A small-molecule ligand and the protein it binds are described below.
Small molecule (SMILES): O=c1[nH]cnc2c1ncn2[C@@H]1O[C@H](COP(=O)(O)O)[C@@H](O)[C@H]1O

Binding-site contacts:
Ligand atom C8 contacts residue MET75 of chain 1.E at 3.6 Å (hydrophobic).
Ligand atom C4' contacts residue ASP238 of chain 1.E at 3.7 Å.
Ligand atom O6 contacts residue GLY314 of chain 1.E at 3.5 Å.
Ligand atom O2P contacts residue SER203 of chain 1.E at 2.9 Å (h-bond).
Ligand atom O3P contacts residue GLY202 of chain 1.E at 3.6 Å.
Ligand atom N1 contacts residue GLU313 of chain 1.E at 2.9 Å (salt-bridge).
Ligand atom C2 contacts residue GLU313 of chain 1.E at 3.5 Å.
Ligand atom N7 contacts residue GLY287 of chain 1.E at 3.6 Å.
Ligand atom O5' contacts residue GLY202 of chain 1.E at 3.6 Å.
Ligand atom C3' contacts residue ASP238 of chain 1.E at 3.6 Å.
Ligand atom C6 contacts residue MET288 of chain 1.E at 3.7 Å (hydrophobic).
Ligand atom O3' contacts residue ASP238 of chain 1.E at 2.7 Å (salt-bridge).
Ligand atom C2' contacts residue ASP238 of chain 1.E at 3.6 Å.
Ligand atom N3 contacts residue C911 of chain 1.X at 3.4 Å.
Ligand atom O1P contacts residue GLY261 of chain 1.E at 2.8 Å (h-bond).
Ligand atom O3' contacts residue MET259 of chain 1.E at 3.6 Å.
Ligand atom O2P contacts residue TYR285 of chain 1.E at 2.5 Å (h-bond).
Ligand atom O2P contacts residue SER262 of chain 1.E at 3.1 Å (h-bond).
Ligand atom O3P contacts residue SER203 of chain 1.E at 2.9 Å (h-bond).
Ligand atom C2 contacts residue CYS205 of chain 1.E at 3.2 Å (hydrophobic).
Ligand atom C5' contacts residue TYR285 of chain 1.E at 3.6 Å (hydrophobic).
Ligand atom N1 contacts residue C911 of chain 1.X at 3.6 Å.
Ligand atom P contacts residue TYR285 of chain 1.E at 3.8 Å.
Ligand atom O1P contacts residue LEU260 of chain 1.E at 3.8 Å.
Ligand atom O6 contacts residue GLY287 of chain 1.E at 3.0 Å.
Ligand atom N3 contacts residue CYS205 of chain 1.E at 3.6 Å.
Ligand atom C5 contacts residue MET288 of chain 1.E at 3.6 Å (hydrophobic).
Ligand atom O6 contacts residue MET288 of chain 1.E at 3.0 Å (h-bond).
Ligand atom O2P contacts residue GLY261 of chain 1.E at 3.5 Å.
Ligand atom O6 contacts residue GLY289 of chain 1.E at 2.6 Å (h-bond).
Ligand atom O2' contacts residue ASP238 of chain 1.E at 2.4 Å (salt-bridge).
Ligand atom N7 contacts residue MET288 of chain 1.E at 3.0 Å (h-bond).
Ligand atom O5' contacts residue GLY239 of chain 1.E at 3.5 Å.
Ligand atom O2' contacts residue ASN177 of chain 1.E at 3.6 Å.
Ligand atom C6 contacts residue GLY289 of chain 1.E at 3.5 Å.
Ligand atom N7 contacts residue MET75 of chain 1.E at 3.8 Å.
Ligand atom O3' contacts residue ALA73 of chain 1.E at 3.2 Å.
Ligand atom C2 contacts residue C911 of chain 1.X at 3.3 Å.
Ligand atom O3P contacts residue GLY240 of chain 1.E at 3.1 Å (h-bond).
Ligand atom P contacts residue GLY261 of chain 1.E at 3.7 Å.

Sequence of chain 1.E:
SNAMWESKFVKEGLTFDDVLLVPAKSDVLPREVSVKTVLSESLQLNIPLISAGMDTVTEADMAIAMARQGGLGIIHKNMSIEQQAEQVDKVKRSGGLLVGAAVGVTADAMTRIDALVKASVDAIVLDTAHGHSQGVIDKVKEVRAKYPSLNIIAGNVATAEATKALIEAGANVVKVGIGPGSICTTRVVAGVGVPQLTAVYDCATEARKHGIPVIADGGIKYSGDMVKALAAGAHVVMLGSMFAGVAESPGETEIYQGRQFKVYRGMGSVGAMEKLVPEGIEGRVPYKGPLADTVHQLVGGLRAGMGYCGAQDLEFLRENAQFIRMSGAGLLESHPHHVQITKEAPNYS